The small molecule below binds the protein below.
Small molecule (SMILES): CC(=O)N[C@@H]1[C@@H](O)[C@H](O)[C@@H](CO)O[C@H]1O

Sequence of chain 1.A:
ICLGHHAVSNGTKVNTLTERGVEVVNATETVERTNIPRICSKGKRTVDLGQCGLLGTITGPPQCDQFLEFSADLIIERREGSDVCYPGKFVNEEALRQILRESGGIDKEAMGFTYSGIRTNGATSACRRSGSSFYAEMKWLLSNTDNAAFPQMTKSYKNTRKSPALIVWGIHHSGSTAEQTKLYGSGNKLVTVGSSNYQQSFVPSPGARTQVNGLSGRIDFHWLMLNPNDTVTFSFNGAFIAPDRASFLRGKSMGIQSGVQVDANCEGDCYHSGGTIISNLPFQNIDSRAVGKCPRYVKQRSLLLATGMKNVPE

Binding-site contacts:
Ligand atom O6 contacts residue THR30 of chain 1.A at 3.9 Å.
Ligand atom O7 contacts residue ASN28 of chain 1.A at 3.0 Å (h-bond).
Ligand atom C7 contacts residue ASN28 of chain 1.A at 3.1 Å.
Ligand atom O5 contacts residue ALA29 of chain 1.A at 4.1 Å.
Ligand atom C1 contacts residue THR309 of chain 1.A at 4.4 Å.
Ligand atom C4 contacts residue ASN28 of chain 1.A at 4.2 Å.
Ligand atom C3 contacts residue ASN28 of chain 1.A at 3.8 Å.
Ligand atom C6 contacts residue THR30 of chain 1.A at 3.6 Å.
Ligand atom C8 contacts residue ASN28 of chain 1.A at 4.3 Å.
Ligand atom O5 contacts residue ASN28 of chain 1.A at 2.4 Å (h-bond).
Ligand atom C2 contacts residue ASN28 of chain 1.A at 2.5 Å.
Ligand atom O5 contacts residue THR309 of chain 1.A at 4.1 Å.
Ligand atom C1 contacts residue ASN28 of chain 1.A at 1.4 Å.
Ligand atom C5 contacts residue ASN28 of chain 1.A at 3.7 Å.
Ligand atom N2 contacts residue ASN28 of chain 1.A at 2.9 Å (h-bond).